Sequence of chain 1.B:
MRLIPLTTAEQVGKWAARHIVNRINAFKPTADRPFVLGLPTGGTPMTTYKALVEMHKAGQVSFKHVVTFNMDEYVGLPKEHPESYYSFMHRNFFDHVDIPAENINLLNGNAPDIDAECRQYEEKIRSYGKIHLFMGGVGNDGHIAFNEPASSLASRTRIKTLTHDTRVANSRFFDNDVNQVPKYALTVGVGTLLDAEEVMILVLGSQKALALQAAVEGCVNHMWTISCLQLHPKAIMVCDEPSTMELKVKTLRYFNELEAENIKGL

The protein below binds the small molecule below.
Small molecule (SMILES): N[C@@H](CO)[C@@H](O)[C@H](O)[C@H](O)COP(=O)(O)O

Binding-site contacts:
Ligand atom O3P contacts residue GLY43 of chain 1.B at 3.4 Å (h-bond).
Ligand atom C1 contacts residue THR41 of chain 1.B at 3.6 Å.
Ligand atom P contacts residue THR44 of chain 1.B at 3.5 Å.
Ligand atom O3P contacts residue GLY42 of chain 1.B at 3.8 Å.
Ligand atom C5 contacts residue GLY139 of chain 1.B at 4.0 Å.
Ligand atom O5 contacts residue GLY139 of chain 1.B at 4.0 Å.
Ligand atom O1P contacts residue ARG172 of chain 1.B at 3.2 Å (salt-bridge).
Ligand atom C1 contacts residue MET71 of chain 1.B at 3.8 Å (hydrophobic).
Ligand atom C1 contacts residue PRO40 of chain 1.B at 3.8 Å (hydrophobic).
Ligand atom C2 contacts residue ALA145 of chain 1.B at 3.9 Å (hydrophobic).
Ligand atom O1 contacts residue MET71 of chain 1.B at 3.9 Å.
Ligand atom N2 contacts residue THR41 of chain 1.B at 3.7 Å.
Ligand atom C1 contacts residue ASP72 of chain 1.B at 3.9 Å.
Ligand atom O1 contacts residue THR41 of chain 1.B at 3.0 Å (h-bond).
Ligand atom O2P contacts residue THR44 of chain 1.B at 3.3 Å (h-bond).
Ligand atom O4 contacts residue GLY137 of chain 1.B at 3.7 Å.
Ligand atom C3 contacts residue ALA145 of chain 1.B at 3.4 Å (hydrophobic).
Ligand atom O3P contacts residue THR44 of chain 1.B at 2.7 Å (h-bond).
Ligand atom O1P contacts residue GLY42 of chain 1.B at 3.5 Å.
Ligand atom C3 contacts residue HIS143 of chain 1.B at 3.8 Å.
Ligand atom N2 contacts residue TYR85 of chain 1.B at 3.7 Å.
Ligand atom O1 contacts residue PRO40 of chain 1.B at 3.5 Å.
Ligand atom O3P contacts residue THR41 of chain 1.B at 4.1 Å.
Ligand atom P contacts residue GLY43 of chain 1.B at 3.7 Å.
Ligand atom C5 contacts residue VAL138 of chain 1.B at 3.8 Å (hydrophobic).
Ligand atom N2 contacts residue ASP72 of chain 1.B at 3.4 Å (salt-bridge).
Ligand atom O3 contacts residue ALA145 of chain 1.B at 3.0 Å (h-bond).
Ligand atom O3 contacts residue HIS143 of chain 1.B at 4.0 Å.
Ligand atom C4 contacts residue THR41 of chain 1.B at 4.0 Å.
Ligand atom O1 contacts residue ASP72 of chain 1.B at 3.0 Å (salt-bridge).
Ligand atom C6 contacts residue VAL138 of chain 1.B at 3.2 Å (hydrophobic).
Ligand atom C5 contacts residue HIS143 of chain 1.B at 3.6 Å.
Ligand atom O2P contacts residue LYS208 of chain 1.B at 2.7 Å (salt-bridge).
Ligand atom O4 contacts residue THR41 of chain 1.B at 3.5 Å (h-bond).
Ligand atom O5 contacts residue HIS143 of chain 1.B at 2.9 Å.
Ligand atom O1P contacts residue GLY43 of chain 1.B at 3.0 Å (h-bond).
Ligand atom C6 contacts residue LYS208 of chain 1.B at 3.8 Å.
Ligand atom N2 contacts residue PHE146 of chain 1.B at 3.3 Å.
Ligand atom C2 contacts residue ASP72 of chain 1.B at 3.4 Å.
Ligand atom P contacts residue LYS208 of chain 1.B at 4.0 Å.